Sequence of chain 1.B:
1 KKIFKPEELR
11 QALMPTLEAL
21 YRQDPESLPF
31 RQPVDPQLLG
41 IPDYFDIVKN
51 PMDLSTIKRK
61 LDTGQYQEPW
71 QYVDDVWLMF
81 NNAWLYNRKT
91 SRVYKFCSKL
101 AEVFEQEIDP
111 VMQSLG

This small molecule binds to this protein.
Small molecule (SMILES): COC1CCC(n2c([C@@H]3CCCC(=O)N3c3ccccc3)nc3cc(-c4c(C)noc4C)ccc32)CC1

Binding-site contacts:
Ligand atom C02 contacts residue ASN87 of chain 1.B at 3.7 Å.
Ligand atom C16 contacts residue PRO29 of chain 1.B at 4.0 Å (hydrophobic).
Ligand atom C03 contacts residue VAL34 of chain 1.B at 3.8 Å (hydrophobic).
Ligand atom C25 contacts residue ARG92 of chain 1.B at 3.3 Å.
Ligand atom C35 contacts residue VAL34 of chain 1.B at 3.9 Å (hydrophobic).
Ligand atom N36 contacts residue VAL34 of chain 1.B at 3.8 Å.
Ligand atom C24 contacts residue ARG92 of chain 1.B at 3.5 Å.
Ligand atom C01 contacts residue ILE41 of chain 1.B at 3.6 Å (hydrophobic).
Ligand atom C22 contacts residue ARG92 of chain 1.B at 3.8 Å.
Ligand atom O37 contacts residue TYR44 of chain 1.B at 3.7 Å.
Ligand atom C34 contacts residue VAL34 of chain 1.B at 3.5 Å (hydrophobic).
Ligand atom C32 contacts residue PRO29 of chain 1.B at 3.9 Å (hydrophobic).
Ligand atom C15 contacts residue LEU28 of chain 1.B at 4.0 Å (hydrophobic).
Ligand atom O37 contacts residue ASN87 of chain 1.B at 3.1 Å (h-bond).
Ligand atom C06 contacts residue VAL93 of chain 1.B at 4.0 Å (hydrophobic).
Ligand atom C33 contacts residue VAL34 of chain 1.B at 4.0 Å (hydrophobic).
Ligand atom N36 contacts residue ASN87 of chain 1.B at 3.4 Å (h-bond).
Ligand atom O37 contacts residue TYR86 of chain 1.B at 3.7 Å.
Ligand atom C27 contacts residue ARG92 of chain 1.B at 3.7 Å.
Ligand atom C33 contacts residue PRO29 of chain 1.B at 3.5 Å (hydrophobic).
Ligand atom C35 contacts residue VAL93 of chain 1.B at 4.1 Å (hydrophobic).
Ligand atom C35 contacts residue PHE30 of chain 1.B at 3.8 Å (hydrophobic).
Ligand atom C27 contacts residue PRO29 of chain 1.B at 3.8 Å (hydrophobic).
Ligand atom C26 contacts residue PRO29 of chain 1.B at 3.4 Å (hydrophobic).
Ligand atom C01 contacts residue TYR86 of chain 1.B at 3.7 Å (hydrophobic).
Ligand atom C05 contacts residue VAL93 of chain 1.B at 3.7 Å (hydrophobic).
Ligand atom C27 contacts residue LEU28 of chain 1.B at 3.9 Å (hydrophobic).
Ligand atom C27 contacts residue PRO25 of chain 1.B at 3.9 Å (hydrophobic).
Ligand atom C35 contacts residue PRO29 of chain 1.B at 3.3 Å (hydrophobic).
Ligand atom C01 contacts residue ASN87 of chain 1.B at 3.8 Å.
Ligand atom C34 contacts residue VAL93 of chain 1.B at 4.0 Å (hydrophobic).
Ligand atom C26 contacts residue ARG92 of chain 1.B at 3.4 Å.
Ligand atom C32 contacts residue LEU39 of chain 1.B at 3.9 Å (hydrophobic).
Ligand atom C33 contacts residue LEU39 of chain 1.B at 4.1 Å (hydrophobic).
Ligand atom C27 contacts residue PHE96 of chain 1.B at 3.9 Å (hydrophobic).
Ligand atom C26 contacts residue PHE96 of chain 1.B at 3.6 Å (hydrophobic).
Ligand atom C12 contacts residue GLN32 of chain 1.B at 3.9 Å.
Ligand atom C28 contacts residue ARG92 of chain 1.B at 3.9 Å.
Ligand atom O30 contacts residue ARG92 of chain 1.B at 2.8 Å (salt-bridge).
Ligand atom C29 contacts residue ARG92 of chain 1.B at 3.8 Å.